This small molecule binds to this protein.
Small molecule (SMILES): Cc1noc(C)c1-c1ccc2c(Nc3ccccc3C(C)(C)C)c(C(=O)O)cnc2c1

Binding-site contacts:
Ligand atom C23 contacts residue PRO52 of chain 1.B at 4.0 Å (hydrophobic).
Ligand atom C01 contacts residue PHE53 of chain 1.B at 3.4 Å (hydrophobic).
Ligand atom C07 contacts residue ILE116 of chain 1.B at 3.9 Å (hydrophobic).
Ligand atom O1 contacts residue TRP51 of chain 1.B at 3.7 Å.
Ligand atom C24 contacts residue PRO52 of chain 1.B at 4.0 Å (hydrophobic).
Ligand atom C12 contacts residue TRP51 of chain 1.B at 3.4 Å (hydrophobic).
Ligand atom C10 contacts residue LEU62 of chain 1.B at 3.6 Å (hydrophobic).
Ligand atom C23 contacts residue LEU62 of chain 1.B at 3.6 Å (hydrophobic).
Ligand atom C11 contacts residue TRP51 of chain 1.B at 3.9 Å (hydrophobic).
Ligand atom C04 contacts residue LEU64 of chain 1.B at 3.7 Å (hydrophobic).
Ligand atom O1 contacts residue LYS61 of chain 1.B at 3.4 Å (salt-bridge).
Ligand atom C1 contacts residue TRP51 of chain 1.B at 3.4 Å (hydrophobic).
Ligand atom N01 contacts residue VAL57 of chain 1.B at 3.8 Å.
Ligand atom C21 contacts residue TRP51 of chain 1.B at 3.7 Å (hydrophobic).
Ligand atom O02 contacts residue TRP51 of chain 1.B at 3.5 Å.
Ligand atom C24 contacts residue LEU62 of chain 1.B at 3.7 Å (hydrophobic).
Ligand atom N02 contacts residue LEU62 of chain 1.B at 4.1 Å.
Ligand atom C01 contacts residue PRO52 of chain 1.B at 3.8 Å (hydrophobic).
Ligand atom C04 contacts residue TYR109 of chain 1.B at 3.9 Å (hydrophobic).
Ligand atom N01 contacts residue ASN110 of chain 1.B at 3.9 Å.
Ligand atom C06 contacts residue ILE116 of chain 1.B at 4.1 Å (hydrophobic).
Ligand atom N1 contacts residue LEU62 of chain 1.B at 3.9 Å.
Ligand atom C09 contacts residue LEU62 of chain 1.B at 3.9 Å (hydrophobic).
Ligand atom C04 contacts residue ASN110 of chain 1.B at 3.4 Å.
Ligand atom C01 contacts residue ILE116 of chain 1.B at 3.8 Å (hydrophobic).
Ligand atom C03 contacts residue VAL57 of chain 1.B at 4.0 Å (hydrophobic).
Ligand atom O01 contacts residue TYR67 of chain 1.B at 4.0 Å.
Ligand atom C02 contacts residue VAL57 of chain 1.B at 3.8 Å (hydrophobic).
Ligand atom N02 contacts residue TRP51 of chain 1.B at 4.1 Å.
Ligand atom N1 contacts residue PRO52 of chain 1.B at 3.9 Å.
Ligand atom O01 contacts residue VAL57 of chain 1.B at 3.9 Å.
Ligand atom N01 contacts residue CYS106 of chain 1.B at 3.9 Å.
Ligand atom C21 contacts residue LEU62 of chain 1.B at 3.7 Å (hydrophobic).
Ligand atom C13 contacts residue TRP51 of chain 1.B at 4.0 Å (hydrophobic).
Ligand atom C05 contacts residue VAL57 of chain 1.B at 3.9 Å (hydrophobic).
Ligand atom C22 contacts residue LEU62 of chain 1.B at 4.0 Å (hydrophobic).
Ligand atom C03 contacts residue ASN110 of chain 1.B at 3.7 Å.
Ligand atom C02 contacts residue ILE116 of chain 1.B at 3.9 Å (hydrophobic).
Ligand atom C05 contacts residue ILE116 of chain 1.B at 4.0 Å (hydrophobic).
Ligand atom O01 contacts residue ASN110 of chain 1.B at 3.2 Å (h-bond).

Sequence of chain 1.B:
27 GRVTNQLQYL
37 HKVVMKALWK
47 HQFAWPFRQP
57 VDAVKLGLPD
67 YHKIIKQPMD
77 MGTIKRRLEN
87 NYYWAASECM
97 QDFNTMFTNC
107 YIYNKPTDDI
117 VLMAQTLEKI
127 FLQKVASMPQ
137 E